Binding-site contacts:
Ligand atom N2 contacts residue PHE524 of chain 1.C at 4.4 Å.
Ligand atom C8 contacts residue PHE524 of chain 1.C at 4.3 Å (hydrophobic).
Ligand atom C1 contacts residue GLY523 of chain 1.C at 3.9 Å.
Ligand atom C7 contacts residue ASN538 of chain 1.C at 3.2 Å.
Ligand atom O7 contacts residue ASN538 of chain 1.C at 2.8 Å (h-bond).
Ligand atom C3 contacts residue GLY523 of chain 1.C at 4.2 Å.
Ligand atom C3 contacts residue ASN538 of chain 1.C at 3.8 Å.
Ligand atom C2 contacts residue ASN538 of chain 1.C at 2.5 Å.
Ligand atom C1 contacts residue ASN538 of chain 1.C at 1.4 Å.
Ligand atom O5 contacts residue ASN538 of chain 1.C at 2.3 Å (h-bond).
Ligand atom O5 contacts residue GLY523 of chain 1.C at 4.1 Å.
Ligand atom C5 contacts residue GLY523 of chain 1.C at 3.6 Å.
Ligand atom C4 contacts residue ASN538 of chain 1.C at 4.2 Å.
Ligand atom C8 contacts residue VAL510 of chain 1.C at 3.2 Å (hydrophobic).
Ligand atom O4 contacts residue GLY523 of chain 1.C at 4.4 Å.
Ligand atom C7 contacts residue PHE524 of chain 1.C at 4.5 Å (hydrophobic).
Ligand atom C5 contacts residue ASN538 of chain 1.C at 3.6 Å.
Ligand atom C4 contacts residue GLY523 of chain 1.C at 4.3 Å.
Ligand atom N2 contacts residue ASN538 of chain 1.C at 3.0 Å (h-bond).

This small molecule binds to this protein.
Small molecule (SMILES): CC(=O)N[C@H]1[C@H](O[C@H]2[C@H](O)[C@@H](NC(C)=O)CO[C@@H]2CO)O[C@H](CO)[C@@H](O)[C@@H]1O

Sequence of chain 1.C:
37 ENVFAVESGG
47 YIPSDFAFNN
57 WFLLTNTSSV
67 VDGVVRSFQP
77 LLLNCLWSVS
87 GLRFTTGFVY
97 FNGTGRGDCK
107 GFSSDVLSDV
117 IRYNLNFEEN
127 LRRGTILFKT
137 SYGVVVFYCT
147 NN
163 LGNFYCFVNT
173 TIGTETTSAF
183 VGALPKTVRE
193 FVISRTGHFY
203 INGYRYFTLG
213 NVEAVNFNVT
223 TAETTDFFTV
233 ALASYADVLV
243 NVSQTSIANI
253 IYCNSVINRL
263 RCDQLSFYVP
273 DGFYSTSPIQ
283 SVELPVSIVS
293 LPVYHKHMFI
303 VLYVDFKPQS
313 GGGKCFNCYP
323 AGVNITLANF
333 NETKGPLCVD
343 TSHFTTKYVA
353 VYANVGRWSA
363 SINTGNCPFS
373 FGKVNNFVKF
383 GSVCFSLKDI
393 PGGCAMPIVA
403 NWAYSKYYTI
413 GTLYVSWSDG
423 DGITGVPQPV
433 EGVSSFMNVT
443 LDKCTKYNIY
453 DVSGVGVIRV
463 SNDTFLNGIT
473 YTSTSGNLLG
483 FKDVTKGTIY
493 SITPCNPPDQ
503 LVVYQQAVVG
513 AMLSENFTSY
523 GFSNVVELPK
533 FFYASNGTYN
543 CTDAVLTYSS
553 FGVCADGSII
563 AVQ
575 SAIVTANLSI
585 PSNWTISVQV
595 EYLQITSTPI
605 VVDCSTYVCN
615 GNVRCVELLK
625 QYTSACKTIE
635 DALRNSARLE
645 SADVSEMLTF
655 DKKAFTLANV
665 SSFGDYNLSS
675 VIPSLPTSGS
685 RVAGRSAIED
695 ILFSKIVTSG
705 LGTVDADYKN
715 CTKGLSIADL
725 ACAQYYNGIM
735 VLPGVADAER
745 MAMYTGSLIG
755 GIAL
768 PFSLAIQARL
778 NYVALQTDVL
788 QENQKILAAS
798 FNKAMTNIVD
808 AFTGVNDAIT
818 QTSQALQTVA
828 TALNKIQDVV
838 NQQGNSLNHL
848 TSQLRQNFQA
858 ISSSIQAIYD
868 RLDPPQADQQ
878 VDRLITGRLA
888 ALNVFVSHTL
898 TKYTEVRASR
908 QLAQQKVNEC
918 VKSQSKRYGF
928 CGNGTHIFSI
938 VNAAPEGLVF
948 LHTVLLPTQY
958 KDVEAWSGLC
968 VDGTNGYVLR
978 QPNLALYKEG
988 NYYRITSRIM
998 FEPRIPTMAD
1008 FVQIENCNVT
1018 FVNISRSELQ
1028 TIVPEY